Binding-site contacts:
Ligand atom N2 contacts residue ASN156 of chain 1.B at 4.2 Å.
Ligand atom C2 contacts residue ASN156 of chain 1.B at 3.9 Å.
Ligand atom C1 contacts residue ASN156 of chain 1.B at 3.1 Å.
Ligand atom O5 contacts residue ASN156 of chain 1.B at 3.6 Å (h-bond).

This protein binds this small molecule.
Small molecule (SMILES): CC(=O)N[C@@H]1[C@@H](O)[C@H](O)[C@@H](CO)O[C@H]1O

Sequence of chain 1.B:
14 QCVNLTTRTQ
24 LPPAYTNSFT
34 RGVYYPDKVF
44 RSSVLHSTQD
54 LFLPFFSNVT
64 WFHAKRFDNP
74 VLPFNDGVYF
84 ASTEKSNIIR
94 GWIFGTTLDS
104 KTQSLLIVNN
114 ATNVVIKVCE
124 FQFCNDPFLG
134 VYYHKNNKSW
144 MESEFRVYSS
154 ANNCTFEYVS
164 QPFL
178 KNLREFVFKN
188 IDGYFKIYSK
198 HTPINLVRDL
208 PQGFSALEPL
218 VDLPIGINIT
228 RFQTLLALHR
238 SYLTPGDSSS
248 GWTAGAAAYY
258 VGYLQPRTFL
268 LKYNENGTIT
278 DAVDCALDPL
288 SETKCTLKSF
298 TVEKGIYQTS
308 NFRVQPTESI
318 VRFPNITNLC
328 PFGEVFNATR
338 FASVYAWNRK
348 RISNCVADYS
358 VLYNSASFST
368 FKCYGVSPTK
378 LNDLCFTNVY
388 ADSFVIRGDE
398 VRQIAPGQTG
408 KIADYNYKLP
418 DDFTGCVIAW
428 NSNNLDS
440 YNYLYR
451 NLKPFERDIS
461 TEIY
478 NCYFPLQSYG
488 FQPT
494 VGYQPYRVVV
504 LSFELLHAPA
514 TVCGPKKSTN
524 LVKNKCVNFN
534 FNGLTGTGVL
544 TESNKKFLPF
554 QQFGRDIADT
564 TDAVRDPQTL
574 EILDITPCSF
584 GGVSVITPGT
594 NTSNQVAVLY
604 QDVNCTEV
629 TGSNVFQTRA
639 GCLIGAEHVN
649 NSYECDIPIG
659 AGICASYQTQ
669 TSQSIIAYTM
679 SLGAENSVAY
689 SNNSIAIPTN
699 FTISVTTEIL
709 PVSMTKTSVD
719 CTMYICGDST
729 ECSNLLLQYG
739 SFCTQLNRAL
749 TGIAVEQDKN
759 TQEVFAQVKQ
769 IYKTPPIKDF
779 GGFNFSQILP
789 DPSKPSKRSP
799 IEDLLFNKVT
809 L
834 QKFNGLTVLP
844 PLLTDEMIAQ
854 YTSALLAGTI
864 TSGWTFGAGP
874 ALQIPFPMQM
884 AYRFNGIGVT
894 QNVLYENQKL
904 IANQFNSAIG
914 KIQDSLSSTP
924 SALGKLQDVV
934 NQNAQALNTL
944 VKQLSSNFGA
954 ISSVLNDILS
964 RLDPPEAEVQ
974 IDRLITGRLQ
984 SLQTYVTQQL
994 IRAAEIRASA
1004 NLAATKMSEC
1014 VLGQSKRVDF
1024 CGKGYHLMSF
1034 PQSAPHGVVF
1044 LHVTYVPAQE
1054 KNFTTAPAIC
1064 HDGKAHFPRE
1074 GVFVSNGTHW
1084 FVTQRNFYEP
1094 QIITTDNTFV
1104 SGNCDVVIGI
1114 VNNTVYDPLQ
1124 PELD